Binding-site contacts:
Ligand atom O5 contacts residue ASN65 of chain 4.A at 2.4 Å (h-bond).
Ligand atom C4 contacts residue ASN65 of chain 4.A at 4.3 Å.
Ligand atom N2 contacts residue ASN65 of chain 4.A at 2.9 Å (h-bond).
Ligand atom O7 contacts residue ASN65 of chain 4.A at 3.7 Å.
Ligand atom C1 contacts residue TRP357 of chain 4.A at 4.0 Å (hydrophobic).
Ligand atom N2 contacts residue TRP357 of chain 4.A at 3.2 Å (h-bond).
Ligand atom C1 contacts residue ASN65 of chain 4.A at 1.4 Å.
Ligand atom C5 contacts residue ASN65 of chain 4.A at 3.7 Å.
Ligand atom C8 contacts residue TRP357 of chain 4.A at 3.1 Å (hydrophobic).
Ligand atom C5 contacts residue TRP357 of chain 4.A at 4.1 Å (hydrophobic).
Ligand atom C7 contacts residue ASN65 of chain 4.A at 3.5 Å.
Ligand atom C7 contacts residue TRP357 of chain 4.A at 3.7 Å (hydrophobic).
Ligand atom C2 contacts residue TRP357 of chain 4.A at 4.2 Å (hydrophobic).
Ligand atom C2 contacts residue ASN65 of chain 4.A at 2.5 Å.
Ligand atom C3 contacts residue TRP357 of chain 4.A at 4.1 Å (hydrophobic).
Ligand atom O5 contacts residue TRP357 of chain 4.A at 4.4 Å.
Ligand atom O4 contacts residue TRP357 of chain 4.A at 4.2 Å.
Ligand atom C3 contacts residue ASN65 of chain 4.A at 3.9 Å.

A protein and the small-molecule ligand that binds it are described below.
Small molecule (SMILES): CC(=O)N[C@@H]1[C@@H](O)[C@H](O)[C@@H](CO)O[C@H]1O

Sequence of chain 4.A:
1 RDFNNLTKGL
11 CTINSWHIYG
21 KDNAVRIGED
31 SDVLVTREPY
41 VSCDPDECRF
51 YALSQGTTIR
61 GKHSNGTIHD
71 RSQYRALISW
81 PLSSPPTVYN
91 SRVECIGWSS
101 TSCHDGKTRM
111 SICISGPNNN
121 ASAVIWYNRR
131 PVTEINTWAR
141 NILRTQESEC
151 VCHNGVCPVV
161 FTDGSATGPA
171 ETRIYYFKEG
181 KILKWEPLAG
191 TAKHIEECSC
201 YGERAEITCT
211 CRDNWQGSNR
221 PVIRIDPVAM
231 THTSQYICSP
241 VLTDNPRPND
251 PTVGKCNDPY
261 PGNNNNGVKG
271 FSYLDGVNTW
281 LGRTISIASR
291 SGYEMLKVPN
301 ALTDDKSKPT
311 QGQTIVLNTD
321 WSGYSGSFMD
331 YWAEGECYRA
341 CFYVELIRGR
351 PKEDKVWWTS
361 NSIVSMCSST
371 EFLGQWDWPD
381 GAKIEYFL